This protein binds this small molecule.
Small molecule (SMILES): COc1cc(-c2ccc(=O)[nH]n2)ccc1OC(F)F

Binding-site contacts:
Ligand atom C11 contacts residue ILE251 of chain 1.B at 4.0 Å (hydrophobic).
Ligand atom O15 contacts residue ILE251 of chain 1.B at 3.8 Å.
Ligand atom C9 contacts residue PHE255 of chain 1.B at 4.2 Å (hydrophobic).
Ligand atom C19 contacts residue GLN284 of chain 1.B at 3.6 Å.
Ligand atom F16 contacts residue TYR244 of chain 1.B at 3.6 Å.
Ligand atom F16 contacts residue PHE287 of chain 1.B at 4.1 Å.
Ligand atom C14 contacts residue THR248 of chain 1.B at 3.6 Å.
Ligand atom C19 contacts residue PHE287 of chain 1.B at 3.7 Å (hydrophobic).
Ligand atom C14 contacts residue ASN236 of chain 1.B at 4.2 Å.
Ligand atom C11 contacts residue PHE287 of chain 1.B at 3.5 Å (hydrophobic).
Ligand atom C8 contacts residue PHE287 of chain 1.B at 3.7 Å (hydrophobic).
Ligand atom C19 contacts residue MET272 of chain 1.B at 3.4 Å (hydrophobic).
Ligand atom C10 contacts residue PHE287 of chain 1.B at 3.6 Å (hydrophobic).
Ligand atom F16 contacts residue PRO237 of chain 1.B at 3.7 Å.
Ligand atom C10 contacts residue GLN284 of chain 1.B at 4.1 Å.
Ligand atom O18 contacts residue GLN284 of chain 1.B at 3.1 Å (h-bond).
Ligand atom C12 contacts residue TYR74 of chain 1.B at 4.1 Å (hydrophobic).
Ligand atom C7 contacts residue MET188 of chain 1.B at 3.9 Å (hydrophobic).
Ligand atom F17 contacts residue TRP247 of chain 1.B at 3.4 Å.
Ligand atom O1 contacts residue MET188 of chain 1.B at 3.4 Å.
Ligand atom O18 contacts residue PHE287 of chain 1.B at 3.6 Å.
Ligand atom C2 contacts residue MET188 of chain 1.B at 3.7 Å (hydrophobic).
Ligand atom C12 contacts residue ILE251 of chain 1.B at 4.0 Å (hydrophobic).
Ligand atom C14 contacts residue GLN284 of chain 1.B at 3.6 Å.
Ligand atom N4 contacts residue PHE255 of chain 1.B at 4.0 Å.
Ligand atom F17 contacts residue ILE251 of chain 1.B at 3.6 Å.
Ligand atom F16 contacts residue ASN236 of chain 1.B at 3.1 Å.
Ligand atom F17 contacts residue THR248 of chain 1.B at 3.4 Å.
Ligand atom C13 contacts residue PHE287 of chain 1.B at 3.9 Å (hydrophobic).
Ligand atom C14 contacts residue ILE251 of chain 1.B at 4.2 Å (hydrophobic).
Ligand atom F16 contacts residue GLN284 of chain 1.B at 4.1 Å.
Ligand atom C19 contacts residue SER283 of chain 1.B at 4.2 Å.
Ligand atom O15 contacts residue GLN284 of chain 1.B at 3.3 Å (h-bond).
Ligand atom O15 contacts residue PHE287 of chain 1.B at 4.0 Å.
Ligand atom C12 contacts residue PHE287 of chain 1.B at 3.8 Å (hydrophobic).
Ligand atom C13 contacts residue ILE251 of chain 1.B at 4.1 Å (hydrophobic).
Ligand atom C9 contacts residue PHE287 of chain 1.B at 3.7 Å (hydrophobic).
Ligand atom F17 contacts residue TYR74 of chain 1.B at 3.9 Å.
Ligand atom C14 contacts residue TYR244 of chain 1.B at 3.8 Å (hydrophobic).
Ligand atom F17 contacts residue ASN236 of chain 1.B at 3.6 Å.

Sequence of chain 1.B:
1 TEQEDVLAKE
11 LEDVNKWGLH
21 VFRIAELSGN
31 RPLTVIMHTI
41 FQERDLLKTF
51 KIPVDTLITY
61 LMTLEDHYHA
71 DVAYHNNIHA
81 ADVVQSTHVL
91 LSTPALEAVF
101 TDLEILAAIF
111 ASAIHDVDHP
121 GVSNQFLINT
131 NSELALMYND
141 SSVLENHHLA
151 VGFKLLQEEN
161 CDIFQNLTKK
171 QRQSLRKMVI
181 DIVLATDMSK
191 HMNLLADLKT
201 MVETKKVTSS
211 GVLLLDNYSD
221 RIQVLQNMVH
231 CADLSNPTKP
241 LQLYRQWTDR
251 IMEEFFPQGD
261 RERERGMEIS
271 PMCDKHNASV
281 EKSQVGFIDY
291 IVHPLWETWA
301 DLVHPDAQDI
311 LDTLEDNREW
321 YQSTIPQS